Binding-site contacts:
Ligand atom C6 contacts residue SER120 of chain 1.A at 4.2 Å.
Ligand atom C5 contacts residue TYR135 of chain 1.A at 3.1 Å (hydrophobic).
Ligand atom N2 contacts residue TYR135 of chain 1.A at 3.8 Å.
Ligand atom O4 contacts residue TYR135 of chain 1.A at 3.7 Å.
Ligand atom C2 contacts residue ASN118 of chain 1.A at 2.3 Å.
Ligand atom O5 contacts residue THR102 of chain 1.A at 3.9 Å.
Ligand atom C5 contacts residue SER120 of chain 1.A at 4.2 Å.
Ligand atom C6 contacts residue TYR135 of chain 1.A at 3.2 Å (hydrophobic).
Ligand atom O3 contacts residue TYR135 of chain 1.A at 3.5 Å (h-bond).
Ligand atom C3 contacts residue ASN118 of chain 1.A at 3.7 Å.
Ligand atom O6 contacts residue THR102 of chain 1.A at 3.0 Å (h-bond).
Ligand atom N2 contacts residue ASN118 of chain 1.A at 2.7 Å (h-bond).
Ligand atom C8 contacts residue GLY289 of chain 1.A at 3.2 Å.
Ligand atom O7 contacts residue LYS133 of chain 1.A at 3.4 Å (salt-bridge).
Ligand atom C3 contacts residue TYR135 of chain 1.A at 3.2 Å (hydrophobic).
Ligand atom C1 contacts residue ASN118 of chain 1.A at 1.4 Å.
Ligand atom C6 contacts residue THR102 of chain 1.A at 4.0 Å.
Ligand atom C5 contacts residue ASN118 of chain 1.A at 3.6 Å.
Ligand atom C8 contacts residue ASN118 of chain 1.A at 4.1 Å.
Ligand atom C2 contacts residue TYR135 of chain 1.A at 4.0 Å (hydrophobic).
Ligand atom O6 contacts residue TYR135 of chain 1.A at 4.0 Å.
Ligand atom C7 contacts residue GLY289 of chain 1.A at 4.4 Å.
Ligand atom C4 contacts residue ASN118 of chain 1.A at 4.2 Å.
Ligand atom O5 contacts residue ASN118 of chain 1.A at 2.4 Å (h-bond).
Ligand atom O7 contacts residue ASN118 of chain 1.A at 3.5 Å (h-bond).
Ligand atom O5 contacts residue TYR135 of chain 1.A at 2.7 Å (h-bond).
Ligand atom C7 contacts residue ASN118 of chain 1.A at 3.2 Å.
Ligand atom C8 contacts residue ILE291 of chain 1.A at 3.9 Å (hydrophobic).
Ligand atom C4 contacts residue TYR135 of chain 1.A at 4.1 Å (hydrophobic).
Ligand atom O6 contacts residue SER120 of chain 1.A at 3.8 Å.
Ligand atom C1 contacts residue TYR135 of chain 1.A at 3.4 Å (hydrophobic).

Sequence of chain 1.A:
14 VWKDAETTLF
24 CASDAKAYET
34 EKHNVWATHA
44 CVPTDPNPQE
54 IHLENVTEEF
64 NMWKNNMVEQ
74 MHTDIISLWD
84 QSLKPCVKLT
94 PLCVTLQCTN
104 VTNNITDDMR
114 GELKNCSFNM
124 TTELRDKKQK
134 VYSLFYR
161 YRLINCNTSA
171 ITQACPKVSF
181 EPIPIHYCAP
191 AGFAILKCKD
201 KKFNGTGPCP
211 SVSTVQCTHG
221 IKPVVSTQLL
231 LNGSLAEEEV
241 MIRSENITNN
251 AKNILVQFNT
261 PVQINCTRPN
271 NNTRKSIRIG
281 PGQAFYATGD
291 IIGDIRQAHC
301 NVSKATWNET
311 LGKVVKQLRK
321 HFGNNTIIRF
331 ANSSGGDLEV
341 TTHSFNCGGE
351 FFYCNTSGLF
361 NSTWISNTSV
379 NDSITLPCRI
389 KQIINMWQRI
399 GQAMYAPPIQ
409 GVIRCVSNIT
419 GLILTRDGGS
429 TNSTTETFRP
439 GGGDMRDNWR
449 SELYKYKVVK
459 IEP

A small-molecule ligand and the protein it binds are described below.
Small molecule (SMILES): CC(=O)N[C@H]1[C@H](O[C@H]2[C@H](O)[C@@H](NC(C)=O)CO[C@@H]2CO)O[C@H](CO)[C@@H](O[C@@H]2O[C@H](CO[C@H]3O[C@H](CO[C@H]4O[C@H](CO)[C@@H](O)[C@H](O)[C@@H]4O)[C@@H](O)[C@H](O[C@H]4O[C@H](CO)[C@@H](O)[C@H](O)[C@@H]4O)[C@@H]3O)[C@@H](O)[C@H](O[C@H]3O[C@H](CO)[C@@H](O)[C@H](O)[C@@H]3O)[C@@H]2O)[C@@H]1O